Binding-site contacts:
Ligand atom O3 contacts residue ALA209 of chain 1.A at 3.3 Å.
Ligand atom O2 contacts residue MG1 of chain 1.K at 2.0 Å.
Ligand atom O2 contacts residue GLU188 of chain 1.A at 3.1 Å (salt-bridge).
Ligand atom C2 contacts residue ALA209 of chain 1.A at 3.8 Å (hydrophobic).
Ligand atom O1 contacts residue MG1 of chain 1.K at 2.1 Å.
Ligand atom O1 contacts residue ASP212 of chain 1.A at 2.9 Å (salt-bridge).
Ligand atom C1 contacts residue MG1 of chain 1.K at 2.8 Å.
Ligand atom O3 contacts residue GLY211 of chain 1.A at 3.0 Å (h-bond).
Ligand atom C1 contacts residue THR244 of chain 1.A at 3.7 Å.
Ligand atom C2 contacts residue GLU188 of chain 1.A at 3.6 Å.
Ligand atom O2 contacts residue ASP212 of chain 1.A at 4.0 Å.
Ligand atom C1 contacts residue ASP212 of chain 1.A at 3.8 Å.
Ligand atom O3 contacts residue THR244 of chain 1.A at 2.6 Å (h-bond).
Ligand atom O1 contacts residue ALA209 of chain 1.A at 4.0 Å.
Ligand atom O3 contacts residue ARG210 of chain 1.A at 3.5 Å (salt-bridge).
Ligand atom C2 contacts residue MG1 of chain 1.K at 2.8 Å.
Ligand atom O1 contacts residue GLU188 of chain 1.A at 2.9 Å (salt-bridge).
Ligand atom O3 contacts residue MG1 of chain 1.K at 4.0 Å.
Ligand atom O4 contacts residue MET207 of chain 1.A at 4.2 Å.
Ligand atom O4 contacts residue MET276 of chain 1.A at 4.2 Å.
Ligand atom C1 contacts residue GLY211 of chain 1.A at 3.8 Å.
Ligand atom O4 contacts residue ALA209 of chain 1.A at 4.1 Å.
Ligand atom C2 contacts residue LYS186 of chain 1.A at 3.5 Å.
Ligand atom C1 contacts residue ALA209 of chain 1.A at 3.6 Å (hydrophobic).
Ligand atom O4 contacts residue LYS186 of chain 1.A at 3.5 Å (salt-bridge).
Ligand atom C2 contacts residue THR244 of chain 1.A at 4.2 Å.
Ligand atom O4 contacts residue MG1 of chain 1.K at 4.0 Å.
Ligand atom O3 contacts residue ASP212 of chain 1.A at 4.0 Å.
Ligand atom O4 contacts residue THR244 of chain 1.A at 3.8 Å.
Ligand atom O2 contacts residue ALA209 of chain 1.A at 4.4 Å.
Ligand atom O4 contacts residue ARG87 of chain 1.A at 4.0 Å.
Ligand atom O2 contacts residue LYS186 of chain 1.A at 2.8 Å (salt-bridge).
Ligand atom O1 contacts residue GLY211 of chain 1.A at 3.7 Å.
Ligand atom C1 contacts residue GLU188 of chain 1.A at 3.5 Å.

This protein binds this small molecule.
Small molecule (SMILES): O=C([O-])C(=O)[O-]

Sequence of chain 1.A:
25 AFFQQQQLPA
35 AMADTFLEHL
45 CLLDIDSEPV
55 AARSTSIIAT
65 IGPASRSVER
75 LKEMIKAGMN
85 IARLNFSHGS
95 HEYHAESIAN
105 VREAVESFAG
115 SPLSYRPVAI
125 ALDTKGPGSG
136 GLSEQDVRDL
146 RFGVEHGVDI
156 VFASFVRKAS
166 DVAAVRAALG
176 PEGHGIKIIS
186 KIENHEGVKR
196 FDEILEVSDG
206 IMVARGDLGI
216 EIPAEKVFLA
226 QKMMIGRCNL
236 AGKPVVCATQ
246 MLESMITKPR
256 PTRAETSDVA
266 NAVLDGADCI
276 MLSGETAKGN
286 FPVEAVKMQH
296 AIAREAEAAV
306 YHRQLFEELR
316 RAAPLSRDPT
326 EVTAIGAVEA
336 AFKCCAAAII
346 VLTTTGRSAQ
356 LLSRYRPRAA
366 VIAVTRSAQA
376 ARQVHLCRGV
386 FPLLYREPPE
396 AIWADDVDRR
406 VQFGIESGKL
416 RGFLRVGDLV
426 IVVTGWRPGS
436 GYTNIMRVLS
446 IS